This protein binds this small molecule.
Small molecule (SMILES): CC(=O)N[C@@H]1[C@@H](O)[C@H](O)[C@@H](CO)O[C@H]1O

Sequence of chain 2.E:
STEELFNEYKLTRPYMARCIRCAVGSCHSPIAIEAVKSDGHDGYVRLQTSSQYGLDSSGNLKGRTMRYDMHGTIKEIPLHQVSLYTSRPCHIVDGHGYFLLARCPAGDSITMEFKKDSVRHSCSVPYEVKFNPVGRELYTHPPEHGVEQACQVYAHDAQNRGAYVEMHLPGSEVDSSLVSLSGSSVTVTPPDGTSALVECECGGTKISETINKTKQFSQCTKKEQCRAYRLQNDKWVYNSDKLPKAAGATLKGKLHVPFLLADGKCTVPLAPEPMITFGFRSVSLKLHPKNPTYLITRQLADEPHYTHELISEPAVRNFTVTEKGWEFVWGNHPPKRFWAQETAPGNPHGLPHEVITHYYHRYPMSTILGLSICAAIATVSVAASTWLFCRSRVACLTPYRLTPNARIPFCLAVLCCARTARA

Binding-site contacts:
Ligand atom C6 contacts residue SER284 of chain 2.E at 3.2 Å.
Ligand atom O6 contacts residue ASN318 of chain 2.E at 3.3 Å.
Ligand atom C6 contacts residue ASN318 of chain 2.E at 3.3 Å.
Ligand atom O4 contacts residue ASN318 of chain 2.E at 4.4 Å.
Ligand atom O5 contacts residue SER284 of chain 2.E at 4.4 Å.
Ligand atom C5 contacts residue SER284 of chain 2.E at 4.5 Å.
Ligand atom O6 contacts residue SER284 of chain 2.E at 2.9 Å (h-bond).